The protein below binds the small molecule below.
Small molecule (SMILES): CC(=O)N[C@@H]1[C@@H](O)[C@H](O)[C@@H](CO)O[C@H]1O

Binding-site contacts:
Ligand atom C8 contacts residue ASN61 of chain 1.C at 4.5 Å.
Ligand atom N2 contacts residue ASN61 of chain 1.C at 2.8 Å (h-bond).
Ligand atom O5 contacts residue TYR28 of chain 1.C at 3.5 Å.
Ligand atom O5 contacts residue ASN61 of chain 1.C at 2.5 Å (h-bond).
Ligand atom C7 contacts residue ASN61 of chain 1.C at 3.4 Å.
Ligand atom O6 contacts residue TYR28 of chain 1.C at 3.6 Å.
Ligand atom C5 contacts residue TYR28 of chain 1.C at 4.2 Å (hydrophobic).
Ligand atom C6 contacts residue TYR28 of chain 1.C at 3.4 Å (hydrophobic).
Ligand atom C5 contacts residue ASN61 of chain 1.C at 3.7 Å.
Ligand atom C1 contacts residue ASN61 of chain 1.C at 1.4 Å.
Ligand atom C3 contacts residue ASN61 of chain 1.C at 3.8 Å.
Ligand atom C2 contacts residue ASN61 of chain 1.C at 2.5 Å.
Ligand atom C4 contacts residue ASN61 of chain 1.C at 4.3 Å.
Ligand atom O7 contacts residue ASN61 of chain 1.C at 3.6 Å.

Sequence of chain 1.C:
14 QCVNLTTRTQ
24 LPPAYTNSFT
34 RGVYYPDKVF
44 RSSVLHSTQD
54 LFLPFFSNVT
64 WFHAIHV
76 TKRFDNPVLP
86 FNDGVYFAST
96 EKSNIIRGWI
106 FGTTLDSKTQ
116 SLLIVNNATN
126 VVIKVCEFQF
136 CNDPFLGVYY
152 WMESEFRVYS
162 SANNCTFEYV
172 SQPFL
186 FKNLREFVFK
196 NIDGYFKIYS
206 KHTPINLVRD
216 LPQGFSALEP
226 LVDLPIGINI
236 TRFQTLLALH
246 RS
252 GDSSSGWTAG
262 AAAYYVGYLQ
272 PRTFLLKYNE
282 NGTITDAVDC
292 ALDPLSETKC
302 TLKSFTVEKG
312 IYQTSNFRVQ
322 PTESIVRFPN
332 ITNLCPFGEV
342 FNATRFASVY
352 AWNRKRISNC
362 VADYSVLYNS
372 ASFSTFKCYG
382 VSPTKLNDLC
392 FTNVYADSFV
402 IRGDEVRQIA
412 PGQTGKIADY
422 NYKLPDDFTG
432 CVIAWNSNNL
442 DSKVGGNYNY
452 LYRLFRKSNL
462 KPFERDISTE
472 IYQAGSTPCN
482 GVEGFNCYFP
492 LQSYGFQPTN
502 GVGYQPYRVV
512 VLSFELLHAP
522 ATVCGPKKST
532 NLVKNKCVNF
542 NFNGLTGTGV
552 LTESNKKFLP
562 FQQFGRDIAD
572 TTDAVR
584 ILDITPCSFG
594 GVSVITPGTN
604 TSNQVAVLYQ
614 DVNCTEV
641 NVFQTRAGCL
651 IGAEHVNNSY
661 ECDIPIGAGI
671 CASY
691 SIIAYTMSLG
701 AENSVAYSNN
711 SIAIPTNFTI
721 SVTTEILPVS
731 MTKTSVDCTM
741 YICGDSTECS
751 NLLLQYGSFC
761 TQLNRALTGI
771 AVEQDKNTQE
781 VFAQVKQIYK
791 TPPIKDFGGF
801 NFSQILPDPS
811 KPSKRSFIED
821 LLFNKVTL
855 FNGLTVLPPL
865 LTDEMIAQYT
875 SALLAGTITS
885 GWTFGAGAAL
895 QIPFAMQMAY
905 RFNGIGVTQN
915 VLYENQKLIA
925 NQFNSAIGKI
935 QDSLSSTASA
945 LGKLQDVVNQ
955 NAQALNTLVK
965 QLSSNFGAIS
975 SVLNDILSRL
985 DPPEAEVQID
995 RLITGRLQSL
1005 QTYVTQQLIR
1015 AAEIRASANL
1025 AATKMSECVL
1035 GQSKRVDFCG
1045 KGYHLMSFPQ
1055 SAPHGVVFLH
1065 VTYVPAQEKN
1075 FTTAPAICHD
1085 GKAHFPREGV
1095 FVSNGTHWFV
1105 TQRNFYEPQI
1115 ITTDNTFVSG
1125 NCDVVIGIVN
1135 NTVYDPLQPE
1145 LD